This small molecule binds to this protein.
Small molecule (SMILES): CC(C)C[C@H](NC(=O)[C@@H](N)CC1=NC=NC1)C(=O)N[C@@H](Cc1ccc(O)cc1)C(=O)N[C@@H](Cc1ccccc1)C(=O)N[C@@H](CO)C(=O)N[C@@H](COP(=O)(O)O)C(=O)N[C@@H](CC(N)=O)C(=O)O

Binding-site contacts:
Ligand atom N contacts residue LEU183 of chain 2.A at 3.4 Å.
Ligand atom CB contacts residue ASN184 of chain 2.A at 3.7 Å.
Ligand atom O contacts residue ASN184 of chain 2.A at 3.2 Å (h-bond).
Ligand atom CE1 contacts residue VAL187 of chain 2.A at 3.5 Å (hydrophobic).
Ligand atom O3P contacts residue TYR139 of chain 2.A at 2.8 Å (h-bond).
Ligand atom O contacts residue LEU183 of chain 2.A at 3.6 Å.
Ligand atom OH contacts residue ARG69 of chain 2.A at 3.7 Å.
Ligand atom CE2 contacts residue GLU191 of chain 2.A at 3.4 Å.
Ligand atom OXT contacts residue LYS58 of chain 2.A at 3.5 Å (salt-bridge).
Ligand atom O2P contacts residue ARG65 of chain 2.A at 2.6 Å (salt-bridge).
Ligand atom CZ contacts residue GLU191 of chain 2.A at 3.4 Å.
Ligand atom P contacts residue LYS58 of chain 2.A at 3.6 Å.
Ligand atom CA contacts residue ASN184 of chain 2.A at 3.7 Å.
Ligand atom CD1 contacts residue TYR190 of chain 2.A at 3.7 Å (hydrophobic).
Ligand atom N contacts residue ASN184 of chain 2.A at 2.8 Å (h-bond).
Ligand atom CZ contacts residue VAL187 of chain 2.A at 3.6 Å (hydrophobic).
Ligand atom P contacts residue ARG138 of chain 2.A at 3.7 Å.
Ligand atom P contacts residue ARG65 of chain 2.A at 3.6 Å.
Ligand atom CZ contacts residue ARG69 of chain 2.A at 3.7 Å.
Ligand atom O3P contacts residue ARG138 of chain 2.A at 2.8 Å (salt-bridge).
Ligand atom CB contacts residue LEU183 of chain 2.A at 3.7 Å (hydrophobic).
Ligand atom O contacts residue LYS131 of chain 2.A at 3.2 Å (salt-bridge).
Ligand atom O3P contacts residue LYS58 of chain 2.A at 3.5 Å (salt-bridge).
Ligand atom OD1 contacts residue LYS131 of chain 2.A at 3.6 Å.
Ligand atom C contacts residue LEU183 of chain 2.A at 3.7 Å (hydrophobic).
Ligand atom O1P contacts residue ARG65 of chain 2.A at 2.9 Å (salt-bridge).
Ligand atom O1P contacts residue ARG138 of chain 2.A at 2.8 Å (salt-bridge).
Ligand atom CB contacts residue ASP242 of chain 2.A at 3.5 Å.
Ligand atom O contacts residue VAL187 of chain 2.A at 3.5 Å.
Ligand atom O contacts residue ASN235 of chain 2.A at 2.9 Å (h-bond).
Ligand atom C contacts residue ASN184 of chain 2.A at 3.7 Å.
Ligand atom CA contacts residue ASN184 of chain 2.A at 3.6 Å.
Ligand atom CB contacts residue ASN184 of chain 2.A at 3.6 Å.
Ligand atom O2P contacts residue LYS58 of chain 2.A at 2.7 Å (salt-bridge).
Ligand atom P contacts residue ACT1 of chain 2.G at 3.7 Å.
Ligand atom O2P contacts residue ACT1 of chain 2.G at 2.9 Å (h-bond).
Ligand atom CD1 contacts residue VAL187 of chain 2.A at 3.6 Å (hydrophobic).
Ligand atom OG contacts residue ACT1 of chain 2.G at 3.3 Å (h-bond).
Ligand atom O contacts residue TYR190 of chain 2.A at 3.4 Å (h-bond).
Ligand atom N contacts residue ASN235 of chain 2.A at 3.0 Å (h-bond).

Sequence of chain 2.A:
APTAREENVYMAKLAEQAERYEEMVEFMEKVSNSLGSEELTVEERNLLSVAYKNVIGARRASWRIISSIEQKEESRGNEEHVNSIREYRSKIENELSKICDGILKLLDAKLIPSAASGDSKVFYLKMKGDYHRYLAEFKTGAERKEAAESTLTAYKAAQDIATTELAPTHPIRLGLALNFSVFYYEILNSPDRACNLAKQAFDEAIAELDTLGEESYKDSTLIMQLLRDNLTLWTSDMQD